Binding-site contacts:
Ligand atom O1B contacts residue ARG77 of chain 5.C at 3.1 Å (salt-bridge).
Ligand atom O1B contacts residue TYR72 of chain 5.C at 4.2 Å.
Ligand atom O10 contacts residue ASN293 of chain 5.C at 4.5 Å.
Ligand atom C6 contacts residue TYR72 of chain 5.C at 3.7 Å (hydrophobic).
Ligand atom C3 contacts residue HIS298 of chain 5.C at 4.0 Å.
Ligand atom C11 contacts residue ASP85 of chain 5.D at 4.0 Å.
Ligand atom O4 contacts residue ILE79 of chain 5.C at 3.9 Å.
Ligand atom C1 contacts residue GLY78 of chain 5.C at 4.0 Å.
Ligand atom C3 contacts residue GLY78 of chain 5.C at 4.1 Å.
Ligand atom O1B contacts residue SER89 of chain 5.C at 4.4 Å.
Ligand atom O8 contacts residue ARG77 of chain 5.C at 3.5 Å (salt-bridge).
Ligand atom C11 contacts residue TYR72 of chain 5.C at 4.2 Å (hydrophobic).
Ligand atom C7 contacts residue TYR72 of chain 5.C at 4.3 Å (hydrophobic).
Ligand atom O4 contacts residue GLY78 of chain 5.C at 3.4 Å.
Ligand atom C3 contacts residue ARG77 of chain 5.C at 4.3 Å.
Ligand atom C6 contacts residue ASN93 of chain 5.C at 3.9 Å.
Ligand atom C4 contacts residue HIS298 of chain 5.C at 3.9 Å.
Ligand atom C1 contacts residue ARG77 of chain 5.C at 3.4 Å.
Ligand atom O6 contacts residue ASN93 of chain 5.C at 4.3 Å.
Ligand atom O1A contacts residue ARG77 of chain 5.C at 2.9 Å (salt-bridge).
Ligand atom O1A contacts residue GLY78 of chain 5.C at 3.1 Å (h-bond).
Ligand atom O4 contacts residue HIS298 of chain 5.C at 3.1 Å (h-bond).
Ligand atom C5 contacts residue TYR72 of chain 5.C at 3.5 Å (hydrophobic).
Ligand atom N5 contacts residue TYR72 of chain 5.C at 2.9 Å (h-bond).
Ligand atom C10 contacts residue TYR72 of chain 5.C at 4.0 Å (hydrophobic).
Ligand atom O1A contacts residue TYR72 of chain 5.C at 4.0 Å.
Ligand atom O4 contacts residue TYR72 of chain 5.C at 4.0 Å.
Ligand atom O4 contacts residue THR291 of chain 5.C at 3.9 Å.
Ligand atom O3 contacts residue GLY78 of chain 5.C at 3.5 Å.
Ligand atom O8 contacts residue TYR72 of chain 5.C at 4.0 Å.
Ligand atom C3 contacts residue GLY78 of chain 5.C at 3.8 Å.
Ligand atom O4 contacts residue ASN80 of chain 5.C at 4.4 Å.
Ligand atom C2 contacts residue GLY78 of chain 5.C at 4.0 Å.
Ligand atom C8 contacts residue ARG77 of chain 5.C at 4.4 Å.
Ligand atom C4 contacts residue TYR72 of chain 5.C at 3.5 Å (hydrophobic).
Ligand atom C1 contacts residue TYR72 of chain 5.C at 4.3 Å (hydrophobic).
Ligand atom C4 contacts residue GLY78 of chain 5.C at 3.5 Å.

Sequence of chain 5.C:
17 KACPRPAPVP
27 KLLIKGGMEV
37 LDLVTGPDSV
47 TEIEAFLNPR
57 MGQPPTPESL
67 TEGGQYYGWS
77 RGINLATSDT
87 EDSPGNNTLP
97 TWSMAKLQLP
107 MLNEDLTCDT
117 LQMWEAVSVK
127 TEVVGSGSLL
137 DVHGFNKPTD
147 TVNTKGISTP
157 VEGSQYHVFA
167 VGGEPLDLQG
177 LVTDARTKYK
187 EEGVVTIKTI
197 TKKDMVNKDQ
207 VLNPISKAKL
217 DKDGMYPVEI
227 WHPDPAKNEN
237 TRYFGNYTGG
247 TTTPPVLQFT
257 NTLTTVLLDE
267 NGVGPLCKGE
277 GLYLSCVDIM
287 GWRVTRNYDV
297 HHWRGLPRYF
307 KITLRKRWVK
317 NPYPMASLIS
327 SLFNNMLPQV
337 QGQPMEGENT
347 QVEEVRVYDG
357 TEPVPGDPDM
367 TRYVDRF

The small molecule below binds the protein below.
Small molecule (SMILES): CC(=O)N[C@@H]1[C@@H](O[C@@H]2O[C@H](CO)[C@H](O)[C@H](O[C@]3(C(=O)O)C[C@H](O)[C@@H](NC(C)=O)[C@H]([C@H](O)[C@H](O)CO)O3)[C@H]2O)[C@H](O)[C@@H](CO[C@]2(C(=O)O)C[C@H](O)[C@@H](NC(C)=O)[C@H]([C@H](O)[C@H](O)CO)O2)O[C@H]1O

Sequence of chain 5.D:
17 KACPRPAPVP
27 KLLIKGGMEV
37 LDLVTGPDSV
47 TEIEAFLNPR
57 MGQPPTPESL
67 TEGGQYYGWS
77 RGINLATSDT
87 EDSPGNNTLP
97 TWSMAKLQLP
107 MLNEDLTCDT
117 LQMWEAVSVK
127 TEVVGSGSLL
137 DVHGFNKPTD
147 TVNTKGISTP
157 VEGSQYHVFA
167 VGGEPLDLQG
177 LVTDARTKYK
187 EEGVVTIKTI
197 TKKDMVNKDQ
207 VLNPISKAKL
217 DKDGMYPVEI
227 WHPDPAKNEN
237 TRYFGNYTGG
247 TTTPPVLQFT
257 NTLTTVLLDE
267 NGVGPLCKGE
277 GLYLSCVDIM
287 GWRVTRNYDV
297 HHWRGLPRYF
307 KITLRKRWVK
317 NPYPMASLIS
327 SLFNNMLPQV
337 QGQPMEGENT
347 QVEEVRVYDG